The protein below binds the small molecule below.
Small molecule (SMILES): CC(=O)N[C@@H]1[C@@H](O)[C@H](O)[C@@H](CO)O[C@H]1O

Sequence of chain 1.A:
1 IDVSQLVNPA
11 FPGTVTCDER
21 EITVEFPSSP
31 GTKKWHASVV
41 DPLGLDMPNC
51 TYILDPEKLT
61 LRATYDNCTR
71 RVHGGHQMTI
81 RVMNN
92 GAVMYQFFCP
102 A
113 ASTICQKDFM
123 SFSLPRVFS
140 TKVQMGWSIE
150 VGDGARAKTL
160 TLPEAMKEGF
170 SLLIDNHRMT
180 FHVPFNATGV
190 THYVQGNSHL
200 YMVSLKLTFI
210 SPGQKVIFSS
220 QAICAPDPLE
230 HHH

Binding-site contacts:
Ligand atom O7 contacts residue ASN185 of chain 1.A at 3.8 Å.
Ligand atom C4 contacts residue ASN185 of chain 1.A at 4.3 Å.
Ligand atom O5 contacts residue ASN185 of chain 1.A at 2.4 Å (h-bond).
Ligand atom C8 contacts residue ASN185 of chain 1.A at 3.7 Å.
Ligand atom C3 contacts residue ASN185 of chain 1.A at 3.9 Å.
Ligand atom C7 contacts residue ASN185 of chain 1.A at 3.3 Å.
Ligand atom C2 contacts residue ASN185 of chain 1.A at 2.7 Å.
Ligand atom N2 contacts residue ASN185 of chain 1.A at 3.1 Å (h-bond).
Ligand atom C1 contacts residue ASN185 of chain 1.A at 1.5 Å.
Ligand atom C5 contacts residue ASN185 of chain 1.A at 3.6 Å.